Binding-site contacts:
Ligand atom N11 contacts residue ALA63 of chain 1.A at 3.5 Å.
Ligand atom C26 contacts residue ASP177 of chain 1.A at 3.5 Å.
Ligand atom C17 contacts residue LEU166 of chain 1.A at 3.7 Å (hydrophobic).
Ligand atom C16 contacts residue SER119 of chain 1.A at 3.8 Å.
Ligand atom C21 contacts residue SER119 of chain 1.A at 3.8 Å.
Ligand atom C9 contacts residue VAL46 of chain 1.A at 3.6 Å (hydrophobic).
Ligand atom C29 contacts residue ASP177 of chain 1.A at 3.4 Å.
Ligand atom O23 contacts residue GLY118 of chain 1.A at 3.3 Å.
Ligand atom C12 contacts residue LEU166 of chain 1.A at 3.7 Å (hydrophobic).
Ligand atom O23 contacts residue SER119 of chain 1.A at 3.6 Å.
Ligand atom N8 contacts residue LEU115 of chain 1.A at 2.9 Å (h-bond).
Ligand atom N15 contacts residue TYR114 of chain 1.A at 3.5 Å.
Ligand atom N4 contacts residue LEU38 of chain 1.A at 3.6 Å.
Ligand atom C26 contacts residue ASN164 of chain 1.A at 3.1 Å.
Ligand atom O22 contacts residue SER119 of chain 1.A at 3.2 Å (h-bond).
Ligand atom N11 contacts residue LEU166 of chain 1.A at 3.3 Å.
Ligand atom C10 contacts residue LEU38 of chain 1.A at 3.7 Å (hydrophobic).
Ligand atom C12 contacts residue LEU115 of chain 1.A at 3.6 Å (hydrophobic).
Ligand atom C12 contacts residue GLU113 of chain 1.A at 3.0 Å.
Ligand atom N8 contacts residue TYR114 of chain 1.A at 3.7 Å.
Ligand atom C14 contacts residue LEU38 of chain 1.A at 3.5 Å (hydrophobic).
Ligand atom C18 contacts residue GLY118 of chain 1.A at 3.5 Å.
Ligand atom C18 contacts residue LEU115 of chain 1.A at 3.3 Å (hydrophobic).
Ligand atom C10 contacts residue LEU115 of chain 1.A at 3.7 Å (hydrophobic).
Ligand atom C27 contacts residue GLY176 of chain 1.A at 3.4 Å.
Ligand atom O20 contacts residue VAL46 of chain 1.A at 3.8 Å.
Ligand atom C18 contacts residue TYR114 of chain 1.A at 3.7 Å (hydrophobic).
Ligand atom N8 contacts residue GLU113 of chain 1.A at 3.8 Å.
Ligand atom C27 contacts residue ASP177 of chain 1.A at 3.2 Å.
Ligand atom O22 contacts residue ASP122 of chain 1.A at 2.7 Å (salt-bridge).
Ligand atom C28 contacts residue VAL46 of chain 1.A at 3.7 Å (hydrophobic).
Ligand atom C21 contacts residue ASP122 of chain 1.A at 3.5 Å.
Ligand atom C17 contacts residue MET112 of chain 1.A at 3.7 Å (hydrophobic).
Ligand atom C1 contacts residue LEU166 of chain 1.A at 3.8 Å (hydrophobic).
Ligand atom C12 contacts residue ALA63 of chain 1.A at 3.5 Å (hydrophobic).
Ligand atom C28 contacts residue LYS40 of chain 1.A at 3.7 Å.
Ligand atom C26 contacts residue ARG163 of chain 1.A at 3.5 Å.
Ligand atom C7 contacts residue LEU166 of chain 1.A at 3.5 Å (hydrophobic).
Ligand atom O20 contacts residue GLY39 of chain 1.A at 3.1 Å.
Ligand atom N15 contacts residue LEU115 of chain 1.A at 2.7 Å (h-bond).

This protein binds this small molecule.
Small molecule (SMILES): CNc1nc2c(cc(C(=O)N(C3CC3)C3CC3)n2C[C@H](O)CO)c2c1ncn2C

Sequence of chain 1.A:
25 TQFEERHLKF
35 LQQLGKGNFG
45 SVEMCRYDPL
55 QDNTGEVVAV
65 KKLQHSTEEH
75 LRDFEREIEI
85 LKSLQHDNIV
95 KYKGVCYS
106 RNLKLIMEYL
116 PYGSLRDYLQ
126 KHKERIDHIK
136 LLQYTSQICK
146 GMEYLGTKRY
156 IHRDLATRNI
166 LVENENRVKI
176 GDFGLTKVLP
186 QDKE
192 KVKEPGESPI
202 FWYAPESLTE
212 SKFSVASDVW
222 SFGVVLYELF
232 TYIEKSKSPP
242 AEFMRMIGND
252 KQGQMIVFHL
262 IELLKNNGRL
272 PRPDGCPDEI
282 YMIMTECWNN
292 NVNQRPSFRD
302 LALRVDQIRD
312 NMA